The small molecule below binds the protein below.
Small molecule (SMILES): c1ccc(Oc2ccccc2-c2nn3cnnc3s2)cc1

Binding-site contacts:
Ligand atom C contacts residue ARG299 of chain 6.A at 4.0 Å.
Ligand atom C3 contacts residue ARG299 of chain 6.A at 3.9 Å.
Ligand atom N3 contacts residue LEU298 of chain 6.A at 4.0 Å.
Ligand atom N1 contacts residue TRP138 of chain 6.A at 3.8 Å.
Ligand atom S contacts residue ARG299 of chain 6.A at 3.7 Å.
Ligand atom N contacts residue GLY176 of chain 6.A at 3.7 Å.
Ligand atom C12 contacts residue ASP174 of chain 6.A at 3.6 Å.
Ligand atom C7 contacts residue LEU309 of chain 6.A at 3.9 Å (hydrophobic).
Ligand atom N2 contacts residue LYS295 of chain 6.A at 3.0 Å (salt-bridge).
Ligand atom N1 contacts residue SER175 of chain 6.A at 4.0 Å.
Ligand atom C10 contacts residue LEU302 of chain 6.A at 3.8 Å (hydrophobic).
Ligand atom C2 contacts residue LYS163 of chain 2.A at 3.7 Å.
Ligand atom O contacts residue ASP174 of chain 6.A at 3.8 Å.
Ligand atom C5 contacts residue LEU309 of chain 6.A at 4.0 Å (hydrophobic).
Ligand atom N2 contacts residue LEU298 of chain 6.A at 3.7 Å.
Ligand atom N3 contacts residue LYS295 of chain 6.A at 3.2 Å (salt-bridge).
Ligand atom C13 contacts residue LEU298 of chain 6.A at 3.6 Å (hydrophobic).
Ligand atom N3 contacts residue ARG299 of chain 6.A at 4.0 Å.
Ligand atom N contacts residue ASP174 of chain 6.A at 3.7 Å.
Ligand atom C13 contacts residue ASP174 of chain 6.A at 3.9 Å.
Ligand atom C2 contacts residue ASP174 of chain 6.A at 4.0 Å.
Ligand atom C1 contacts residue LYS163 of chain 2.A at 3.7 Å.
Ligand atom N1 contacts residue ASP174 of chain 6.A at 3.4 Å (salt-bridge).
Ligand atom N3 contacts residue ASP174 of chain 6.A at 3.6 Å (salt-bridge).
Ligand atom C13 contacts residue SER175 of chain 6.A at 3.7 Å.
Ligand atom N3 contacts residue PRO294 of chain 6.A at 3.9 Å.
Ligand atom C10 contacts residue THR179 of chain 6.A at 3.7 Å.
Ligand atom C9 contacts residue THR179 of chain 6.A at 3.1 Å.
Ligand atom C11 contacts residue LEU302 of chain 6.A at 3.7 Å (hydrophobic).
Ligand atom N2 contacts residue PRO294 of chain 6.A at 3.5 Å.
Ligand atom S contacts residue ASP174 of chain 6.A at 3.4 Å (salt-bridge).
Ligand atom C7 contacts residue LYS163 of chain 2.A at 3.8 Å.
Ligand atom N1 contacts residue GLY176 of chain 6.A at 4.0 Å.
Ligand atom C14 contacts residue ASP174 of chain 6.A at 3.1 Å.
Ligand atom C8 contacts residue LEU309 of chain 6.A at 3.5 Å (hydrophobic).
Ligand atom N contacts residue TRP138 of chain 6.A at 3.5 Å.
Ligand atom O contacts residue ARG299 of chain 6.A at 4.0 Å.
Ligand atom C6 contacts residue LEU302 of chain 6.A at 3.9 Å (hydrophobic).
Ligand atom C2 contacts residue ARG299 of chain 6.A at 3.6 Å.
Ligand atom C1 contacts residue ARG299 of chain 6.A at 3.4 Å.

Sequence of chain 6.A:
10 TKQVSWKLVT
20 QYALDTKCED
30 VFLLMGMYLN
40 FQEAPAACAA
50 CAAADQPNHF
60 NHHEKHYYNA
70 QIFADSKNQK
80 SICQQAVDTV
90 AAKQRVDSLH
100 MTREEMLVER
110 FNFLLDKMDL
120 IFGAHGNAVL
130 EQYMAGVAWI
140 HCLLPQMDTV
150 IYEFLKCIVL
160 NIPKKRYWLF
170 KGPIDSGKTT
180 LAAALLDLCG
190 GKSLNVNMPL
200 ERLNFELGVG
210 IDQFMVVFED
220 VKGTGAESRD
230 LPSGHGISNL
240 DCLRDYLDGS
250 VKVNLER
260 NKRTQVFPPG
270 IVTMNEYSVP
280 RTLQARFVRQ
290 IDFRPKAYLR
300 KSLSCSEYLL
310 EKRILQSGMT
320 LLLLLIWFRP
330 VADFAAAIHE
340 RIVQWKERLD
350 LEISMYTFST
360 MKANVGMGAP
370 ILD

Sequence of chain 2.A:
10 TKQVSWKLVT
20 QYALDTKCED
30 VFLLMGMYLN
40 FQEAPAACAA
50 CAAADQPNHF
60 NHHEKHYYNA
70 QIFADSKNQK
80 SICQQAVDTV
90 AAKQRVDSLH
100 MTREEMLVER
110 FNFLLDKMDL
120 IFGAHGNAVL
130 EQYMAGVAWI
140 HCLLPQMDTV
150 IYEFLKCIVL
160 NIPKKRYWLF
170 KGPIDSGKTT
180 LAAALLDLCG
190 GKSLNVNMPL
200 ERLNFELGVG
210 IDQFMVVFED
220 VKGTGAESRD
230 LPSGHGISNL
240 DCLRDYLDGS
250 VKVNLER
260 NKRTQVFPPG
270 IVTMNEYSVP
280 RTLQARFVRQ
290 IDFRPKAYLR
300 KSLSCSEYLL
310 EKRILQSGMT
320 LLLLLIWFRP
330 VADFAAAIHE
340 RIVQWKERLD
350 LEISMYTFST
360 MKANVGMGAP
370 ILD